Binding-site contacts:
Ligand atom C3 contacts residue ASP2 of chain 2.A at 4.0 Å.
Ligand atom C3 contacts residue PHE3 of chain 2.A at 4.3 Å (hydrophobic).
Ligand atom C1 contacts residue ASN5 of chain 2.A at 1.5 Å.
Ligand atom O6 contacts residue ASN154 of chain 2.A at 3.8 Å.
Ligand atom O3 contacts residue ASP2 of chain 2.A at 3.2 Å.
Ligand atom C2 contacts residue PHE3 of chain 2.A at 3.8 Å (hydrophobic).
Ligand atom O5 contacts residue ASN5 of chain 2.A at 2.3 Å (h-bond).
Ligand atom C8 contacts residue ASP2 of chain 2.A at 3.7 Å.
Ligand atom C8 contacts residue ASN154 of chain 2.A at 4.5 Å.
Ligand atom N2 contacts residue ASP2 of chain 2.A at 3.7 Å.
Ligand atom C1 contacts residue PHE3 of chain 2.A at 3.8 Å (hydrophobic).
Ligand atom O5 contacts residue ASN154 of chain 2.A at 3.8 Å.
Ligand atom N2 contacts residue PHE3 of chain 2.A at 2.8 Å (h-bond).
Ligand atom O7 contacts residue ASN5 of chain 2.A at 4.1 Å.
Ligand atom O6 contacts residue ASP2 of chain 2.A at 2.7 Å (salt-bridge).
Ligand atom C5 contacts residue ASN5 of chain 2.A at 3.6 Å.
Ligand atom C4 contacts residue ASN154 of chain 2.A at 4.5 Å.
Ligand atom C7 contacts residue ASN5 of chain 2.A at 3.8 Å.
Ligand atom N2 contacts residue ASN5 of chain 2.A at 2.9 Å (h-bond).
Ligand atom C3 contacts residue ASN5 of chain 2.A at 3.8 Å.
Ligand atom C5 contacts residue ASP2 of chain 2.A at 4.0 Å.
Ligand atom C5 contacts residue ASN154 of chain 2.A at 3.5 Å.
Ligand atom C7 contacts residue ASP2 of chain 2.A at 3.9 Å.
Ligand atom C7 contacts residue PHE3 of chain 2.A at 3.6 Å (hydrophobic).
Ligand atom C2 contacts residue ASN5 of chain 2.A at 2.4 Å.
Ligand atom O5 contacts residue ASP2 of chain 2.A at 3.5 Å (salt-bridge).
Ligand atom C6 contacts residue ASP2 of chain 2.A at 3.3 Å.
Ligand atom C8 contacts residue PHE3 of chain 2.A at 3.4 Å (hydrophobic).
Ligand atom C4 contacts residue ASN5 of chain 2.A at 4.2 Å.
Ligand atom C1 contacts residue ASN154 of chain 2.A at 3.9 Å.

Sequence of chain 2.A:
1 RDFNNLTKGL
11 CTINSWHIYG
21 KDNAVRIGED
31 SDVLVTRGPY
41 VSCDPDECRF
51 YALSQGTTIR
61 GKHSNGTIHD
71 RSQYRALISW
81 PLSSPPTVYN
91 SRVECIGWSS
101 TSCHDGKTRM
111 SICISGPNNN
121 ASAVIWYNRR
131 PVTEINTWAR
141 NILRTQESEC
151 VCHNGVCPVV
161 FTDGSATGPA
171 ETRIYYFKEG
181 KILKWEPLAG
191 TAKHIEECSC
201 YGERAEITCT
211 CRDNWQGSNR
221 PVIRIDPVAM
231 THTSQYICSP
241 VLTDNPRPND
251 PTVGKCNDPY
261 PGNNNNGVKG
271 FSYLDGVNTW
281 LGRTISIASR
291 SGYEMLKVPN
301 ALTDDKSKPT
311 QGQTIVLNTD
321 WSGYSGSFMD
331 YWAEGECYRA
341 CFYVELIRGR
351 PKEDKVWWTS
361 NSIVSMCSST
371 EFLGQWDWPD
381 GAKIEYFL

A small-molecule ligand and the protein it binds are described below.
Small molecule (SMILES): CC(=O)N[C@H]1[C@H](O[C@H]2[C@H](O)[C@@H](NC(C)=O)CO[C@@H]2CO)O[C@H](CO)[C@@H](O)[C@@H]1O